Sequence of chain 1.A:
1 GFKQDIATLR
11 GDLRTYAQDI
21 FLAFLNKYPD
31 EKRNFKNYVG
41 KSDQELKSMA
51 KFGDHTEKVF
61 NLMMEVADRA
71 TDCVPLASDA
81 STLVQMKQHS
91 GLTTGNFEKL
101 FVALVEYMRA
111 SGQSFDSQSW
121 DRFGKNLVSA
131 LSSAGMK

Binding-site contacts:
Ligand atom C6 contacts residue HEM1 of chain 1.C at 3.0 Å.
Ligand atom C9 contacts residue PHE35 of chain 1.A at 4.3 Å (hydrophobic).
Ligand atom C9 contacts residue PHE21 of chain 1.A at 2.2 Å (hydrophobic).
Ligand atom C7 contacts residue PHE21 of chain 1.A at 3.6 Å (hydrophobic).
Ligand atom C8 contacts residue PHE52 of chain 1.A at 3.1 Å (hydrophobic).
Ligand atom C1 contacts residue HIS55 of chain 1.A at 3.7 Å.
Ligand atom C contacts residue HEM1 of chain 1.C at 2.2 Å.
Ligand atom C9 contacts residue TYR38 of chain 1.A at 3.1 Å (hydrophobic).
Ligand atom C8 contacts residue TYR38 of chain 1.A at 2.4 Å (hydrophobic).
Ligand atom C1 contacts residue VAL59 of chain 1.A at 3.5 Å (hydrophobic).
Ligand atom C5 contacts residue LYS51 of chain 1.A at 4.2 Å.
Ligand atom C6 contacts residue VAL59 of chain 1.A at 4.2 Å (hydrophobic).
Ligand atom C8 contacts residue LYS51 of chain 1.A at 4.1 Å.
Ligand atom C5 contacts residue HIS55 of chain 1.A at 2.5 Å.
Ligand atom C2 contacts residue HEM1 of chain 1.C at 3.5 Å.
Ligand atom C6 contacts residue TYR38 of chain 1.A at 4.4 Å (hydrophobic).
Ligand atom C9 contacts residue PHE52 of chain 1.A at 3.9 Å (hydrophobic).
Ligand atom C4 contacts residue PHE21 of chain 1.A at 4.2 Å (hydrophobic).
Ligand atom C9 contacts residue THR56 of chain 1.A at 3.6 Å.
Ligand atom C5 contacts residue HEM1 of chain 1.C at 3.9 Å.
Ligand atom C7 contacts residue TYR38 of chain 1.A at 3.0 Å (hydrophobic).
Ligand atom C contacts residue VAL59 of chain 1.A at 3.6 Å (hydrophobic).
Ligand atom C7 contacts residue PHE52 of chain 1.A at 4.2 Å (hydrophobic).
Ligand atom C5 contacts residue TYR38 of chain 1.A at 3.2 Å (hydrophobic).
Ligand atom C7 contacts residue THR56 of chain 1.A at 3.3 Å.
Ligand atom C2 contacts residue VAL59 of chain 1.A at 3.2 Å (hydrophobic).
Ligand atom C2 contacts residue PHE35 of chain 1.A at 3.5 Å (hydrophobic).
Ligand atom C4 contacts residue TYR38 of chain 1.A at 3.3 Å (hydrophobic).
Ligand atom C8 contacts residue THR56 of chain 1.A at 2.9 Å.
Ligand atom C5 contacts residue THR56 of chain 1.A at 3.4 Å.
Ligand atom C3 contacts residue PHE35 of chain 1.A at 2.8 Å (hydrophobic).
Ligand atom C4 contacts residue HIS55 of chain 1.A at 3.8 Å.
Ligand atom C4 contacts residue PHE35 of chain 1.A at 4.0 Å (hydrophobic).
Ligand atom C3 contacts residue PHE21 of chain 1.A at 3.6 Å (hydrophobic).
Ligand atom C6 contacts residue THR56 of chain 1.A at 4.0 Å.
Ligand atom C3 contacts residue VAL59 of chain 1.A at 4.3 Å (hydrophobic).
Ligand atom C8 contacts residue HIS55 of chain 1.A at 4.1 Å.
Ligand atom C6 contacts residue HIS55 of chain 1.A at 2.5 Å.
Ligand atom C1 contacts residue HEM1 of chain 1.C at 3.3 Å.
Ligand atom C4 contacts residue THR56 of chain 1.A at 4.0 Å.

This protein binds this small molecule.
Small molecule (SMILES): CC1=CCC(=C(C)C)CC1